Binding-site contacts:
Ligand atom C15 contacts residue LYS120 of chain 1.A at 3.2 Å.
Ligand atom S contacts residue THR89 of chain 1.A at 3.5 Å (h-bond).
Ligand atom O contacts residue SER26 of chain 1.A at 2.8 Å (h-bond).
Ligand atom O contacts residue TYR42 of chain 1.A at 2.7 Å (h-bond).
Ligand atom C5 contacts residue SER44 of chain 1.A at 3.6 Å.
Ligand atom S contacts residue TRP78 of chain 1.A at 3.7 Å.
Ligand atom C13 contacts residue SER111 of chain 1.A at 3.5 Å.
Ligand atom C1 contacts residue TRP119 of chain 3.A at 3.7 Å (hydrophobic).
Ligand atom C16 contacts residue LYS120 of chain 1.A at 3.0 Å.
Ligand atom C8 contacts residue ASN48 of chain 1.A at 3.6 Å.
Ligand atom O contacts residue ASN22 of chain 1.A at 3.0 Å (h-bond).
Ligand atom C4 contacts residue TRP119 of chain 3.A at 3.5 Å (hydrophobic).
Ligand atom C3 contacts residue TRP107 of chain 1.A at 3.3 Å (hydrophobic).
Ligand atom O contacts residue ASP127 of chain 1.A at 3.7 Å.
Ligand atom C15 contacts residue SER121 of chain 1.A at 3.5 Å.
Ligand atom C9 contacts residue ASN48 of chain 1.A at 3.5 Å.
Ligand atom C11 contacts residue SER87 of chain 1.A at 3.3 Å.
Ligand atom C2 contacts residue TRP107 of chain 1.A at 3.7 Å (hydrophobic).
Ligand atom C25 contacts residue LYS120 of chain 1.A at 3.2 Å.
Ligand atom N contacts residue VAL46 of chain 1.A at 3.6 Å.
Ligand atom C12 contacts residue SER111 of chain 1.A at 3.5 Å.
Ligand atom C6 contacts residue TRP78 of chain 1.A at 3.6 Å (hydrophobic).
Ligand atom C1 contacts residue VAL46 of chain 1.A at 3.7 Å (hydrophobic).
Ligand atom C contacts residue SER44 of chain 1.A at 3.8 Å.
Ligand atom C8 contacts residue TRP78 of chain 1.A at 3.5 Å (hydrophobic).
Ligand atom C7 contacts residue TRP78 of chain 1.A at 3.8 Å (hydrophobic).
Ligand atom N2 contacts residue SER87 of chain 1.A at 3.1 Å (h-bond).
Ligand atom C contacts residue SER26 of chain 1.A at 3.7 Å.
Ligand atom N1 contacts residue ASP127 of chain 1.A at 2.7 Å (salt-bridge).
Ligand atom C11 contacts residue ALA85 of chain 1.A at 3.7 Å (hydrophobic).
Ligand atom C2 contacts residue ASP127 of chain 1.A at 3.7 Å.
Ligand atom C contacts residue TYR42 of chain 1.A at 3.5 Å (hydrophobic).
Ligand atom O3 contacts residue GLY47 of chain 1.A at 3.6 Å.
Ligand atom O3 contacts residue ASN48 of chain 1.A at 2.8 Å (h-bond).
Ligand atom C contacts residue ASP127 of chain 1.A at 3.6 Å.
Ligand atom O2 contacts residue LEU109 of chain 1.A at 3.2 Å.
Ligand atom C14 contacts residue SER121 of chain 1.A at 3.6 Å.
Ligand atom N contacts residue SER44 of chain 1.A at 3.0 Å (h-bond).
Ligand atom C10 contacts residue SER87 of chain 1.A at 3.7 Å.
Ligand atom C contacts residue ASN22 of chain 1.A at 3.7 Å.

This small molecule binds to this protein.
Small molecule (SMILES): CN(C)c1ccc2c3c(cccc13)C(=O)N(CCNC(=O)CCCC[C@@H]1SC[C@@H]3NC(=O)N[C@@H]31)C2=O

Sequence of chain 1.A:
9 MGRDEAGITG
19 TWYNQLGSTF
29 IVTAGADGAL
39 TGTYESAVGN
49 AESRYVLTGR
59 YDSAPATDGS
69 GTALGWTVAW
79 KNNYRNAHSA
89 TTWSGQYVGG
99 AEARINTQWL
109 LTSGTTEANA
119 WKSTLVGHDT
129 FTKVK

Sequence of chain 3.A:
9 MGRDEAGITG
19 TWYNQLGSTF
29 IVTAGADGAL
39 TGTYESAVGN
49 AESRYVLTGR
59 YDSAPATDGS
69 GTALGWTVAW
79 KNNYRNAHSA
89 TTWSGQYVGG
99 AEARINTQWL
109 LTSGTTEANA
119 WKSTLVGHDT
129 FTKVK